The small molecule below binds the protein below.
Small molecule (SMILES): Cc1cc(N)nc2cc(-c3cncc(CN)c3)ccc12

Sequence of chain 1.A:
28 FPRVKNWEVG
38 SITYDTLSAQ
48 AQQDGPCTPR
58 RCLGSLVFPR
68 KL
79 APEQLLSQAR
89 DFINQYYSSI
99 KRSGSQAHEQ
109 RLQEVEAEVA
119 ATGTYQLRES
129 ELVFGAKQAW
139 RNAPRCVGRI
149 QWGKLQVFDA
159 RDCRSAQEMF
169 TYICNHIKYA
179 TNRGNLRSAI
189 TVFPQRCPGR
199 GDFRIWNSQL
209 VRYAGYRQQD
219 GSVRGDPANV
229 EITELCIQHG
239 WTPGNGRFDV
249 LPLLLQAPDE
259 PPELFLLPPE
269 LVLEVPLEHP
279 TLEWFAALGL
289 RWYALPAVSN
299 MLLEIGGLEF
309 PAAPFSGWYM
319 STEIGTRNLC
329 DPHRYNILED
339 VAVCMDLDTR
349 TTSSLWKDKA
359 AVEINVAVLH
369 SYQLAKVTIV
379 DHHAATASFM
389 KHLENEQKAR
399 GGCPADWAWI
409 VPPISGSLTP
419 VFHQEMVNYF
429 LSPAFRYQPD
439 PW

Binding-site contacts:
Ligand atom C25 contacts residue HEM1 of chain 1.E at 3.7 Å.
Ligand atom N28 contacts residue H4B1 of chain 1.F at 3.7 Å.
Ligand atom N01 contacts residue HEM1 of chain 1.E at 3.6 Å.
Ligand atom N02 contacts residue MET318 of chain 1.A at 3.8 Å.
Ligand atom C02 contacts residue PRO294 of chain 1.A at 4.0 Å (hydrophobic).
Ligand atom C02 contacts residue TRP316 of chain 1.A at 3.8 Å (hydrophobic).
Ligand atom C08 contacts residue HEM1 of chain 1.E at 3.8 Å.
Ligand atom N02 contacts residue PRO294 of chain 1.A at 3.9 Å.
Ligand atom N01 contacts residue GLU321 of chain 1.A at 2.8 Å (salt-bridge).
Ligand atom N02 contacts residue TRP316 of chain 1.A at 2.8 Å (h-bond).
Ligand atom C04 contacts residue HEM1 of chain 1.E at 3.6 Å.
Ligand atom C07 contacts residue VAL296 of chain 1.A at 3.3 Å (hydrophobic).
Ligand atom C10 contacts residue HEM1 of chain 1.E at 3.9 Å.
Ligand atom N02 contacts residue TYR317 of chain 1.A at 3.6 Å.
Ligand atom C06 contacts residue VAL296 of chain 1.A at 3.9 Å (hydrophobic).
Ligand atom C25 contacts residue VAL296 of chain 1.A at 4.1 Å (hydrophobic).
Ligand atom N02 contacts residue GLU321 of chain 1.A at 2.7 Å (salt-bridge).
Ligand atom N02 contacts residue HEM1 of chain 1.E at 3.3 Å.
Ligand atom C23 contacts residue HEM1 of chain 1.E at 3.5 Å.
Ligand atom C02 contacts residue HEM1 of chain 1.E at 3.4 Å.
Ligand atom C26 contacts residue HEM1 of chain 1.E at 3.0 Å.
Ligand atom C24 contacts residue HEM1 of chain 1.E at 3.7 Å.
Ligand atom N21 contacts residue HEM1 of chain 1.E at 2.8 Å (h-bond).
Ligand atom C02 contacts residue GLU321 of chain 1.A at 3.4 Å.
Ligand atom C05 contacts residue HEM1 of chain 1.E at 4.0 Å.
Ligand atom C11 contacts residue GLY315 of chain 1.A at 3.9 Å.
Ligand atom C27 contacts residue HEM1 of chain 1.E at 4.0 Å.
Ligand atom C06 contacts residue PHE313 of chain 1.A at 3.5 Å (hydrophobic).
Ligand atom C06 contacts residue HEM1 of chain 1.E at 3.9 Å.
Ligand atom C09 contacts residue HEM1 of chain 1.E at 3.5 Å.
Ligand atom C11 contacts residue PHE313 of chain 1.A at 3.6 Å (hydrophobic).
Ligand atom C03 contacts residue HEM1 of chain 1.E at 3.1 Å.
Ligand atom C11 contacts residue HEM1 of chain 1.E at 3.3 Å.
Ligand atom N28 contacts residue HEM1 of chain 1.E at 3.5 Å (h-bond).
Ligand atom C22 contacts residue HEM1 of chain 1.E at 3.5 Å.
Ligand atom C03 contacts residue PRO294 of chain 1.A at 3.9 Å (hydrophobic).
Ligand atom C10 contacts residue GLU321 of chain 1.A at 3.6 Å.
Ligand atom C03 contacts residue TRP316 of chain 1.A at 4.0 Å (hydrophobic).
Ligand atom C09 contacts residue GLU321 of chain 1.A at 3.5 Å.
Ligand atom C08 contacts residue VAL296 of chain 1.A at 3.9 Å (hydrophobic).